Binding-site contacts:
Ligand atom O1 contacts residue SER332 of chain 1.A at 2.9 Å (h-bond).
Ligand atom O1 contacts residue ARG367 of chain 1.A at 3.1 Å (salt-bridge).
Ligand atom O2 contacts residue TYR108 of chain 1.A at 3.5 Å.
Ligand atom CA contacts residue TYR108 of chain 1.A at 3.2 Å (hydrophobic).
Ligand atom OP3 contacts residue GLY83 of chain 1.A at 3.1 Å (h-bond).
Ligand atom OP3 contacts residue SER82 of chain 1.A at 3.3 Å.
Ligand atom CA contacts residue LYS205 of chain 1.A at 3.5 Å.
Ligand atom CG contacts residue MEE1 of chain 1.F at 3.3 Å.
Ligand atom C4A contacts residue TYR108 of chain 1.A at 3.4 Å (hydrophobic).
Ligand atom C6 contacts residue ASP180 of chain 1.A at 3.6 Å.
Ligand atom N contacts residue LYS205 of chain 1.A at 3.4 Å.
Ligand atom C5 contacts residue TYR108 of chain 1.A at 3.5 Å (hydrophobic).
Ligand atom C contacts residue THR347 of chain 1.A at 3.6 Å.
Ligand atom CB contacts residue TYR108 of chain 1.A at 3.4 Å (hydrophobic).
Ligand atom OP3 contacts residue MET84 of chain 1.A at 2.9 Å (h-bond).
Ligand atom C2A contacts residue THR182 of chain 1.A at 3.6 Å.
Ligand atom P contacts residue GLY83 of chain 1.A at 3.4 Å.
Ligand atom OP2 contacts residue ARG55 of chain 1.D at 2.9 Å (salt-bridge).
Ligand atom OP1 contacts residue SER202 of chain 1.A at 2.8 Å (h-bond).
Ligand atom CG contacts residue TYR53 of chain 1.D at 3.6 Å (hydrophobic).
Ligand atom P contacts residue SER202 of chain 1.A at 3.5 Å.
Ligand atom O1 contacts residue THR347 of chain 1.A at 3.2 Å.
Ligand atom O2 contacts residue THR347 of chain 1.A at 3.5 Å.
Ligand atom OP4 contacts residue SER202 of chain 1.A at 3.0 Å (h-bond).
Ligand atom OP1 contacts residue GLY83 of chain 1.A at 2.8 Å (h-bond).
Ligand atom OP1 contacts residue SER204 of chain 1.A at 2.7 Å (h-bond).
Ligand atom O2 contacts residue ASN155 of chain 1.A at 3.0 Å (h-bond).
Ligand atom CB contacts residue LYS205 of chain 1.A at 3.1 Å.
Ligand atom O3 contacts residue ASN155 of chain 1.A at 2.7 Å (h-bond).
Ligand atom OP3 contacts residue ARG55 of chain 1.D at 2.8 Å (salt-bridge).
Ligand atom CG contacts residue SER332 of chain 1.A at 3.6 Å.
Ligand atom N contacts residue TYR108 of chain 1.A at 3.0 Å.
Ligand atom C2A contacts residue ASP180 of chain 1.A at 3.6 Å.
Ligand atom C5A contacts residue TYR108 of chain 1.A at 3.6 Å (hydrophobic).
Ligand atom C2 contacts residue ASP180 of chain 1.A at 3.5 Å.
Ligand atom N1 contacts residue ASP180 of chain 1.A at 2.7 Å (salt-bridge).
Ligand atom OP2 contacts residue TYR53 of chain 1.D at 2.6 Å (h-bond).
Ligand atom O2 contacts residue ARG367 of chain 1.A at 2.8 Å (salt-bridge).
Ligand atom OP4 contacts residue GLY83 of chain 1.A at 3.4 Å.
Ligand atom C4A contacts residue LYS205 of chain 1.A at 3.3 Å.

The small molecule below binds the protein below.
Small molecule (SMILES): C/C=C(/N=C/c1c(COP(=O)(O)O)cnc(C)c1O)C(=O)O

Sequence of chain 1.D:
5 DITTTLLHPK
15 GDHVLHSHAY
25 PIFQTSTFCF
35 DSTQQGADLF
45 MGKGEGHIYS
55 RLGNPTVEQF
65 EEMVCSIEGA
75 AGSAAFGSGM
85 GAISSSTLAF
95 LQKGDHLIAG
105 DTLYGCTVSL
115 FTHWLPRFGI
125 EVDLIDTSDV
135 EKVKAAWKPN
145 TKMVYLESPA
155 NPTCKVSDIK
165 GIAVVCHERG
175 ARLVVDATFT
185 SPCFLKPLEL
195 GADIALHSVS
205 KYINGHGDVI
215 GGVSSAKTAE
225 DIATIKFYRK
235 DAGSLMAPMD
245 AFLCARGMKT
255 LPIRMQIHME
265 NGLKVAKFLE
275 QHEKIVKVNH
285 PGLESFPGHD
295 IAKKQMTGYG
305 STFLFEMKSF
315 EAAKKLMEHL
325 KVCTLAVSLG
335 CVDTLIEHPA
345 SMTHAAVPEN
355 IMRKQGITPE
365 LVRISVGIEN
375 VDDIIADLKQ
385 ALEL

Sequence of chain 1.A:
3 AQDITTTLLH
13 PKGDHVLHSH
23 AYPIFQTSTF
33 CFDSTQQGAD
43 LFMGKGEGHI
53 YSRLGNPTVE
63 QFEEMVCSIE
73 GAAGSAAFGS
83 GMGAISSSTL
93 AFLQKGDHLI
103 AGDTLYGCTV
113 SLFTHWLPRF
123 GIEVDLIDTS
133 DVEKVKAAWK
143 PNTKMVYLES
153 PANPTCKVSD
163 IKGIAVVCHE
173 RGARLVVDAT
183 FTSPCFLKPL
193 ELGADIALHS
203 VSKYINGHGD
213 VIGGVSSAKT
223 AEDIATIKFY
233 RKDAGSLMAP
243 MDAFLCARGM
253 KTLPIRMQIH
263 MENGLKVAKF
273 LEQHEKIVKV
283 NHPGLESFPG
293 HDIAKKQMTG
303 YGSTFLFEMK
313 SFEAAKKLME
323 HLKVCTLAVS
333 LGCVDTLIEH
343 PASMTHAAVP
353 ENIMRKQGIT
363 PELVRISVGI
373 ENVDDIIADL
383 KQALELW